A small-molecule ligand and the protein it binds are described below.
Small molecule (SMILES): CC(=O)N[C@@H]1[C@@H](O)[C@H](O)[C@@H](CO)O[C@H]1O

Binding-site contacts:
Ligand atom O5 contacts residue ASN154 of chain 41.E at 2.4 Å (h-bond).
Ligand atom C1 contacts residue SER157 of chain 41.E at 4.3 Å.
Ligand atom C1 contacts residue SER156 of chain 41.E at 4.0 Å.
Ligand atom N2 contacts residue ASN154 of chain 41.E at 2.8 Å (h-bond).
Ligand atom O6 contacts residue SER157 of chain 41.E at 4.2 Å.
Ligand atom C2 contacts residue ASN154 of chain 41.E at 2.5 Å.
Ligand atom C3 contacts residue ASN154 of chain 41.E at 3.8 Å.
Ligand atom C4 contacts residue ASN154 of chain 41.E at 4.2 Å.
Ligand atom C1 contacts residue ASN154 of chain 41.E at 1.4 Å.
Ligand atom O5 contacts residue SER157 of chain 41.E at 4.0 Å.
Ligand atom C5 contacts residue ASN154 of chain 41.E at 3.6 Å.
Ligand atom C8 contacts residue ASN154 of chain 41.E at 3.7 Å.
Ligand atom C7 contacts residue ASN154 of chain 41.E at 3.3 Å.
Ligand atom O7 contacts residue ASN154 of chain 41.E at 3.5 Å (h-bond).

Sequence of chain 41.E:
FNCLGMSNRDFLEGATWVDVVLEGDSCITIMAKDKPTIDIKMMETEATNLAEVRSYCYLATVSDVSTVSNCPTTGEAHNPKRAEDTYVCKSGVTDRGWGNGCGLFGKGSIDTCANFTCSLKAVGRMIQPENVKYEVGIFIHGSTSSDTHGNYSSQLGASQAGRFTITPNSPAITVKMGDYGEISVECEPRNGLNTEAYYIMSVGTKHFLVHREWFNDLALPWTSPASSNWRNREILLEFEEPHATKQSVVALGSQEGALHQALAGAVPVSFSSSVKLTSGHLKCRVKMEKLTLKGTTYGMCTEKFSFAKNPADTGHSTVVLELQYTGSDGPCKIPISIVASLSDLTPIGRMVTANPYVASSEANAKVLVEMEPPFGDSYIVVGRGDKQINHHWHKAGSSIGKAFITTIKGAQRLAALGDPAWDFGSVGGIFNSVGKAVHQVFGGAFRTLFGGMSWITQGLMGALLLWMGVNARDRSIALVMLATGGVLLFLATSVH